The small molecule below binds the protein below.
Small molecule (SMILES): CC(=O)N[C@@H]1[C@@H](O)[C@H](O)[C@@H](CO)O[C@H]1O

Binding-site contacts:
Ligand atom C2 contacts residue ASN157 of chain 1.A at 2.6 Å.
Ligand atom O6 contacts residue SER196 of chain 1.A at 3.0 Å (h-bond).
Ligand atom O7 contacts residue ASN157 of chain 1.A at 4.1 Å.
Ligand atom C6 contacts residue SER196 of chain 1.A at 3.2 Å.
Ligand atom C1 contacts residue ASN197 of chain 1.A at 4.0 Å.
Ligand atom N2 contacts residue ASN157 of chain 1.A at 3.0 Å (h-bond).
Ligand atom O6 contacts residue ASN197 of chain 1.A at 3.3 Å (h-bond).
Ligand atom C7 contacts residue ASN157 of chain 1.A at 3.8 Å.
Ligand atom C5 contacts residue ASN157 of chain 1.A at 3.7 Å.
Ligand atom C1 contacts residue ASN157 of chain 1.A at 1.6 Å.
Ligand atom C6 contacts residue ASN197 of chain 1.A at 3.5 Å.
Ligand atom O5 contacts residue ASN157 of chain 1.A at 2.4 Å (h-bond).
Ligand atom C5 contacts residue ASN197 of chain 1.A at 3.9 Å.
Ligand atom O6 contacts residue ASP195 of chain 1.A at 3.6 Å.
Ligand atom C3 contacts residue ASN157 of chain 1.A at 3.9 Å.
Ligand atom C4 contacts residue ASN157 of chain 1.A at 4.3 Å.
Ligand atom O5 contacts residue ASN197 of chain 1.A at 3.0 Å (h-bond).

Sequence of chain 1.A:
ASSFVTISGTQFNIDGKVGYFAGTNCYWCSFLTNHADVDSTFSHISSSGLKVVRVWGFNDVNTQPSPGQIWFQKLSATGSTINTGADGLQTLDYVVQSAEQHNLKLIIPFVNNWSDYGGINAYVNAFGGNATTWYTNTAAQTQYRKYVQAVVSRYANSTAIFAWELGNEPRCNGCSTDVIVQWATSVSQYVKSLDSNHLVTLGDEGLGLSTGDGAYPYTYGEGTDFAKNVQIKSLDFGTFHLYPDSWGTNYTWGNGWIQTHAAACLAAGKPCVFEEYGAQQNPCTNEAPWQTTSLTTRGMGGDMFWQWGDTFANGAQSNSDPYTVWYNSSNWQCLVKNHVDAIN